Sequence of chain 12.B:
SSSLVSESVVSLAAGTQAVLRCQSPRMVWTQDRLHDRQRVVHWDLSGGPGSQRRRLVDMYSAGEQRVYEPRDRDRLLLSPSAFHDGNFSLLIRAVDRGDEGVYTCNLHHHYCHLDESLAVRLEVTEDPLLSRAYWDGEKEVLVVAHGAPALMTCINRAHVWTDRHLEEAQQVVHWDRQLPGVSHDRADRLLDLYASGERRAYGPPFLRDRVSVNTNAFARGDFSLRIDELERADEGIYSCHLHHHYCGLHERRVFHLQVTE

This protein binds this small molecule.
Small molecule (SMILES): CC(=O)N[C@@H]1[C@@H](O)[C@H](O)[C@@H](CO)O[C@H]1O

Binding-site contacts:
Ligand atom O7 contacts residue ASN87 of chain 12.B at 3.9 Å.
Ligand atom C7 contacts residue ASN87 of chain 12.B at 3.6 Å.
Ligand atom O5 contacts residue ASN87 of chain 12.B at 2.3 Å (h-bond).
Ligand atom O5 contacts residue SER89 of chain 12.B at 4.1 Å.
Ligand atom C1 contacts residue SER89 of chain 12.B at 4.5 Å.
Ligand atom C1 contacts residue ASN87 of chain 12.B at 1.4 Å.
Ligand atom O6 contacts residue LEU151 of chain 12.B at 3.4 Å.
Ligand atom C5 contacts residue ASN87 of chain 12.B at 3.7 Å.
Ligand atom C5 contacts residue LEU151 of chain 12.B at 4.1 Å (hydrophobic).
Ligand atom N2 contacts residue ASN87 of chain 12.B at 2.9 Å (h-bond).
Ligand atom O7 contacts residue ASP85 of chain 12.B at 4.3 Å.
Ligand atom C6 contacts residue LEU151 of chain 12.B at 3.8 Å (hydrophobic).
Ligand atom C5 contacts residue SER89 of chain 12.B at 4.3 Å.
Ligand atom C2 contacts residue ASN87 of chain 12.B at 2.4 Å.
Ligand atom C4 contacts residue LEU151 of chain 12.B at 4.4 Å (hydrophobic).
Ligand atom C4 contacts residue ASN87 of chain 12.B at 4.2 Å.
Ligand atom O4 contacts residue LEU151 of chain 12.B at 3.7 Å.
Ligand atom C3 contacts residue ASN87 of chain 12.B at 3.7 Å.
Ligand atom O5 contacts residue SER79 of chain 12.B at 4.4 Å.